Binding-site contacts:
Ligand atom C1 contacts residue GLY211 of chain 1.A at 3.8 Å.
Ligand atom O4 contacts residue MG1 of chain 1.K at 4.0 Å.
Ligand atom C2 contacts residue ALA209 of chain 1.A at 3.7 Å (hydrophobic).
Ligand atom O4 contacts residue MET276 of chain 1.A at 4.3 Å.
Ligand atom O2 contacts residue ALA209 of chain 1.A at 4.3 Å.
Ligand atom O4 contacts residue LYS186 of chain 1.A at 3.6 Å (salt-bridge).
Ligand atom C1 contacts residue GLU188 of chain 1.A at 3.4 Å.
Ligand atom O2 contacts residue GLU188 of chain 1.A at 3.2 Å (salt-bridge).
Ligand atom O3 contacts residue GLU188 of chain 1.A at 4.5 Å.
Ligand atom C1 contacts residue ALA209 of chain 1.A at 3.5 Å (hydrophobic).
Ligand atom O1 contacts residue GLU188 of chain 1.A at 2.8 Å (salt-bridge).
Ligand atom O4 contacts residue THR244 of chain 1.A at 3.6 Å.
Ligand atom O3 contacts residue ALA209 of chain 1.A at 3.3 Å.
Ligand atom C2 contacts residue GLU188 of chain 1.A at 3.6 Å.
Ligand atom O2 contacts residue MG1 of chain 1.K at 2.0 Å.
Ligand atom O3 contacts residue THR244 of chain 1.A at 2.7 Å (h-bond).
Ligand atom O4 contacts residue MET207 of chain 1.A at 4.1 Å.
Ligand atom C2 contacts residue MG1 of chain 1.K at 2.8 Å.
Ligand atom O1 contacts residue ASP212 of chain 1.A at 2.8 Å (salt-bridge).
Ligand atom O2 contacts residue ASP212 of chain 1.A at 4.0 Å.
Ligand atom O3 contacts residue MG1 of chain 1.K at 4.0 Å.
Ligand atom C2 contacts residue THR244 of chain 1.A at 4.1 Å.
Ligand atom O1 contacts residue ALA209 of chain 1.A at 4.0 Å.
Ligand atom O4 contacts residue ALA209 of chain 1.A at 3.9 Å.
Ligand atom O4 contacts residue ARG87 of chain 1.A at 4.2 Å.
Ligand atom O1 contacts residue GLY211 of chain 1.A at 3.8 Å.
Ligand atom C1 contacts residue ASP212 of chain 1.A at 3.7 Å.
Ligand atom O3 contacts residue GLY211 of chain 1.A at 2.9 Å (h-bond).
Ligand atom O2 contacts residue LYS186 of chain 1.A at 2.7 Å (salt-bridge).
Ligand atom C1 contacts residue THR244 of chain 1.A at 3.8 Å.
Ligand atom C2 contacts residue LYS186 of chain 1.A at 3.5 Å.
Ligand atom O3 contacts residue ASP212 of chain 1.A at 3.8 Å.
Ligand atom O3 contacts residue ARG210 of chain 1.A at 3.5 Å (salt-bridge).
Ligand atom O1 contacts residue MG1 of chain 1.K at 2.0 Å.
Ligand atom C1 contacts residue MG1 of chain 1.K at 2.7 Å.

This small molecule binds to this protein.
Small molecule (SMILES): O=C([O-])C(=O)[O-]

Sequence of chain 1.A:
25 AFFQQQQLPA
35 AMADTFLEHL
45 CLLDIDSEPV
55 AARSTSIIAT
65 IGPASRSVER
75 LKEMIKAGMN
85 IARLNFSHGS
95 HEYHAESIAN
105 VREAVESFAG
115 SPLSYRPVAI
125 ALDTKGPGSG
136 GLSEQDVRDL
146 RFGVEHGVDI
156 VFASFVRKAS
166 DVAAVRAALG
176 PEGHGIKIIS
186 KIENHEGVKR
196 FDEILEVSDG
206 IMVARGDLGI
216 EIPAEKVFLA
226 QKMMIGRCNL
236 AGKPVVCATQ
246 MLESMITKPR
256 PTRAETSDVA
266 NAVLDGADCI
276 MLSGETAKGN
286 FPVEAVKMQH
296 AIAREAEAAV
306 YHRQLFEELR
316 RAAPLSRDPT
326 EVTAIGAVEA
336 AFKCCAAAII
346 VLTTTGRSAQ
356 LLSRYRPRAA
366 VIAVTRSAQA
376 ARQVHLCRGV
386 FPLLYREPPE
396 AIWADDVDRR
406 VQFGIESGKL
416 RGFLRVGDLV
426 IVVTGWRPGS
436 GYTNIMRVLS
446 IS